Binding-site contacts:
Ligand atom C25 contacts residue PHE180 of chain 5.A at 3.5 Å (hydrophobic).
Ligand atom C04 contacts residue MET213 of chain 5.A at 3.9 Å (hydrophobic).
Ligand atom C28 contacts residue TYR145 of chain 5.A at 3.3 Å (hydrophobic).
Ligand atom C05 contacts residue LEU101 of chain 5.A at 3.9 Å (hydrophobic).
Ligand atom C18 contacts residue ILE99 of chain 5.A at 3.8 Å (hydrophobic).
Ligand atom C18 contacts residue LEU182 of chain 5.A at 3.2 Å (hydrophobic).
Ligand atom C01 contacts residue THR207 of chain 5.A at 2.9 Å.
Ligand atom N06 contacts residue LEU101 of chain 5.A at 3.2 Å.
Ligand atom N24 contacts residue PHE180 of chain 5.A at 3.6 Å.
Ligand atom C14 contacts residue HIS237 of chain 5.A at 3.5 Å.
Ligand atom N07 contacts residue LEU101 of chain 5.A at 3.7 Å.
Ligand atom O26 contacts residue PHE180 of chain 5.A at 3.7 Å.
Ligand atom C17 contacts residue LEU182 of chain 5.A at 3.7 Å (hydrophobic).
Ligand atom C21 contacts residue ILE123 of chain 5.A at 3.8 Å (hydrophobic).
Ligand atom C22 contacts residue ILE123 of chain 5.A at 3.6 Å (hydrophobic).
Ligand atom C01 contacts residue TYR192 of chain 5.A at 2.9 Å (hydrophobic).
Ligand atom C28 contacts residue MET144 of chain 5.A at 3.8 Å (hydrophobic).
Ligand atom C09 contacts residue LEU101 of chain 5.A at 3.8 Å (hydrophobic).
Ligand atom N08 contacts residue LEU101 of chain 5.A at 3.8 Å.
Ligand atom C10 contacts residue TYR191 of chain 5.A at 3.7 Å (hydrophobic).
Ligand atom C22 contacts residue ILE99 of chain 5.A at 3.9 Å (hydrophobic).
Ligand atom C19 contacts residue LEU182 of chain 5.A at 3.6 Å (hydrophobic).
Ligand atom C18 contacts residue TYR145 of chain 5.A at 3.8 Å (hydrophobic).
Ligand atom C27 contacts residue PHE180 of chain 5.A at 3.2 Å (hydrophobic).
Ligand atom C19 contacts residue TYR145 of chain 5.A at 3.2 Å (hydrophobic).
Ligand atom O16 contacts residue ILE99 of chain 5.A at 3.6 Å.
Ligand atom O26 contacts residue TYR145 of chain 5.A at 3.2 Å.
Ligand atom N24 contacts residue LEU216 of chain 5.A at 3.5 Å.
Ligand atom C13 contacts residue MET213 of chain 5.A at 3.4 Å (hydrophobic).
Ligand atom C15 contacts residue ILE123 of chain 5.A at 3.6 Å (hydrophobic).
Ligand atom C14 contacts residue SER121 of chain 5.A at 3.5 Å.
Ligand atom C12 contacts residue ILE99 of chain 5.A at 3.7 Å (hydrophobic).
Ligand atom C15 contacts residue LEU182 of chain 5.A at 3.7 Å (hydrophobic).
Ligand atom C04 contacts residue ASN211 of chain 5.A at 3.4 Å.
Ligand atom C03 contacts residue ASN211 of chain 5.A at 3.1 Å.
Ligand atom C17 contacts residue ILE99 of chain 5.A at 3.8 Å (hydrophobic).
Ligand atom C09 contacts residue TYR191 of chain 5.A at 3.6 Å (hydrophobic).
Ligand atom C28 contacts residue ALA167 of chain 5.A at 3.1 Å (hydrophobic).
Ligand atom C28 contacts residue TYR143 of chain 5.A at 3.4 Å (hydrophobic).
Ligand atom O23 contacts residue LEU216 of chain 5.A at 3.7 Å.

A protein and the small-molecule ligand that binds it are described below.
Small molecule (SMILES): CCOc1noc2cc(OCCC3CCN(c4ccc(C)nn4)CC3)ccc12

Sequence of chain 5.A:
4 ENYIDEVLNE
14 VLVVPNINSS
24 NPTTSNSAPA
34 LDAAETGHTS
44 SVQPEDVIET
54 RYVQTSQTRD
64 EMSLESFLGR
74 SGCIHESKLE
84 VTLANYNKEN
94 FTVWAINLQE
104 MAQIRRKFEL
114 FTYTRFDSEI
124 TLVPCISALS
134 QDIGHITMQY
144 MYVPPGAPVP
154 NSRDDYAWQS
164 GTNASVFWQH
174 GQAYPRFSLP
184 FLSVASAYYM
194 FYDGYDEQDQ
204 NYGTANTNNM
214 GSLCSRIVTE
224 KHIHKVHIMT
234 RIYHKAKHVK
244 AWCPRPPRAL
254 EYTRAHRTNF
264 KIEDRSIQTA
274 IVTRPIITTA